Binding-site contacts:
Ligand atom C8 contacts residue HIS30 of chain 1.A at 3.6 Å.
Ligand atom PA contacts residue GLY60 of chain 1.A at 3.6 Å.
Ligand atom N7 contacts residue HIS30 of chain 1.A at 3.6 Å (h-bond).
Ligand atom O3G contacts residue ARG338 of chain 1.A at 3.1 Å (salt-bridge).
Ligand atom O1A contacts residue LYS61 of chain 1.A at 3.3 Å (salt-bridge).
Ligand atom N6 contacts residue LYS34 of chain 1.A at 3.7 Å.
Ligand atom O5' contacts residue GLY60 of chain 1.A at 3.4 Å.
Ligand atom PA contacts residue LYS61 of chain 1.A at 3.8 Å.
Ligand atom C4 contacts residue HIS30 of chain 1.A at 3.3 Å.
Ligand atom N6 contacts residue SER32 of chain 1.A at 2.9 Å (h-bond).
Ligand atom N1 contacts residue SER32 of chain 1.A at 3.8 Å.
Ligand atom O1G contacts residue LEU85 of chain 1.A at 3.8 Å.
Ligand atom C8 contacts residue GLY60 of chain 1.A at 3.7 Å.
Ligand atom N6 contacts residue GLN37 of chain 1.A at 3.0 Å (h-bond).
Ligand atom N3 contacts residue HIS30 of chain 1.A at 3.4 Å.
Ligand atom PB contacts residue ARG341 of chain 1.A at 3.6 Å.
Ligand atom C6 contacts residue HIS30 of chain 1.A at 3.5 Å.
Ligand atom O2B contacts residue ARG338 of chain 1.A at 2.6 Å (salt-bridge).
Ligand atom N1 contacts residue HIS30 of chain 1.A at 3.5 Å.
Ligand atom C4' contacts residue GLY58 of chain 1.A at 3.7 Å.
Ligand atom C5' contacts residue GLY60 of chain 1.A at 3.6 Å.
Ligand atom N7 contacts residue GLN37 of chain 1.A at 2.8 Å (h-bond).
Ligand atom C6 contacts residue SER32 of chain 1.A at 3.8 Å.
Ligand atom O4' contacts residue GLY58 of chain 1.A at 3.5 Å (h-bond).
Ligand atom O2' contacts residue HIS30 of chain 1.A at 3.6 Å.
Ligand atom O2A contacts residue LYS61 of chain 1.A at 3.2 Å (salt-bridge).
Ligand atom O1A contacts residue SER62 of chain 1.A at 2.8 Å (h-bond).
Ligand atom O1A contacts residue GLY60 of chain 1.A at 3.7 Å.
Ligand atom C5' contacts residue GLY58 of chain 1.A at 3.5 Å.
Ligand atom C5' contacts residue ARG341 of chain 1.A at 3.7 Å.
Ligand atom O2G contacts residue LYS61 of chain 1.A at 3.4 Å.
Ligand atom N9 contacts residue HIS30 of chain 1.A at 3.6 Å (h-bond).
Ligand atom O1B contacts residue ARG341 of chain 1.A at 3.5 Å (salt-bridge).
Ligand atom C2 contacts residue HIS30 of chain 1.A at 3.4 Å.
Ligand atom O2B contacts residue ARG341 of chain 1.A at 3.2 Å (salt-bridge).
Ligand atom C3B contacts residue LYS61 of chain 1.A at 3.6 Å.
Ligand atom C8 contacts residue GLN37 of chain 1.A at 3.4 Å.
Ligand atom O3A contacts residue ARG341 of chain 1.A at 3.5 Å (salt-bridge).
Ligand atom O2A contacts residue GLY60 of chain 1.A at 3.2 Å (h-bond).
Ligand atom C5 contacts residue HIS30 of chain 1.A at 3.4 Å.

Sequence of chain 1.A:
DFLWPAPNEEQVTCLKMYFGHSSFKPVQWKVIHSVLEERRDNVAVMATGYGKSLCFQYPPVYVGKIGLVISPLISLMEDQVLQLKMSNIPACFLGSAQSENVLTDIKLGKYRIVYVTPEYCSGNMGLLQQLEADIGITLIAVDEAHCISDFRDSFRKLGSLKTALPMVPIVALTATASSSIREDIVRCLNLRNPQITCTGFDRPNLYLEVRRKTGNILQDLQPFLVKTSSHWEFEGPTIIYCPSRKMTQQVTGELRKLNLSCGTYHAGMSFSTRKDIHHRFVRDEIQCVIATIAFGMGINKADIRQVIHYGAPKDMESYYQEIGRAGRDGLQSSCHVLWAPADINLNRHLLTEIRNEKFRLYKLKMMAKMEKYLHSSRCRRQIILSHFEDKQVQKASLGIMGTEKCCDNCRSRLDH

The small molecule below binds the protein below.
Small molecule (SMILES): Nc1ncnc2c1ncn2[C@@H]1O[C@H](CO[P](=O)(O)O[P](=O)(O)CP(=O)(O)O)[C@@H](O)[C@H]1O